Sequence of chain 25.D:
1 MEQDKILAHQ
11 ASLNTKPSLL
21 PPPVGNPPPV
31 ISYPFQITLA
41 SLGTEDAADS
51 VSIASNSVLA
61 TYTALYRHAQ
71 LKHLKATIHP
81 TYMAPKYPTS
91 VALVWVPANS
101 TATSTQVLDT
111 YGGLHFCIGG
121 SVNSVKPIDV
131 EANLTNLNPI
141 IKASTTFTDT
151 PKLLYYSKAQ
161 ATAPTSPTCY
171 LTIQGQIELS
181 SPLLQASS

Sequence of chain 21.C:
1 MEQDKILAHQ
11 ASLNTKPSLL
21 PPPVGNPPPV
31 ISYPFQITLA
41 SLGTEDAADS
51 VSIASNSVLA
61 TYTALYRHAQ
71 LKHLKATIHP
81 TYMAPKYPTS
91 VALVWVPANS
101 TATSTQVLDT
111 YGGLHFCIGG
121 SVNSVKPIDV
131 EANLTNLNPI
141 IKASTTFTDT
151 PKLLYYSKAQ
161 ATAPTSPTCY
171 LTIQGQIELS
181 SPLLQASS

Sequence of chain 25.C:
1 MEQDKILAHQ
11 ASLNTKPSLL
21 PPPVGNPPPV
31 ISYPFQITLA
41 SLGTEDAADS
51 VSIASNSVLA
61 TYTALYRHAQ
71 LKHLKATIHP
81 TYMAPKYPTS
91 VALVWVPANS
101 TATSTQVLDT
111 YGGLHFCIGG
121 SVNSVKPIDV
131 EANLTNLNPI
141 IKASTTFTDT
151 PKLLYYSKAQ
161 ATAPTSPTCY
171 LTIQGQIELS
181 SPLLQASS

Binding-site contacts:
Ligand atom C5 contacts residue GLY113 of chain 25.C at 1.2 Å.
Ligand atom N3 contacts residue LEU114 of chain 25.C at 2.9 Å (h-bond).
Ligand atom O5' contacts residue ASN133 of chain 25.C at 2.9 Å (h-bond).
Ligand atom C6 contacts residue TYR111 of chain 25.C at 3.1 Å (hydrophobic).
Ligand atom N3 contacts residue LEU93 of chain 25.C at 1.6 Å (h-bond).
Ligand atom C2 contacts residue LEU93 of chain 25.C at 2.0 Å (hydrophobic).
Ligand atom N1 contacts residue GLY113 of chain 25.C at 2.8 Å.
Ligand atom OP1 contacts residue ASN136 of chain 25.C at 2.4 Å (h-bond).
Ligand atom O2 contacts residue VAL94 of chain 25.C at 1.5 Å.
Ligand atom C4 contacts residue LEU93 of chain 25.C at 2.9 Å (hydrophobic).
Ligand atom C2 contacts residue GLY113 of chain 25.C at 2.8 Å.
Ligand atom C1' contacts residue TRP95 of chain 25.C at 2.4 Å (hydrophobic).
Ligand atom C2 contacts residue VAL94 of chain 25.C at 1.7 Å (hydrophobic).
Ligand atom N3 contacts residue GLY113 of chain 25.C at 2.1 Å.
Ligand atom O4 contacts residue GLY113 of chain 25.C at 2.0 Å.
Ligand atom C5 contacts residue VAL94 of chain 25.C at 2.5 Å (hydrophobic).
Ligand atom C6 contacts residue GLY113 of chain 25.C at 1.8 Å.
Ligand atom N3 contacts residue VAL107 of chain 25.C at 2.9 Å.
Ligand atom N1 contacts residue VAL94 of chain 25.C at 1.9 Å.
Ligand atom C4 contacts residue VAL94 of chain 25.C at 2.8 Å (hydrophobic).
Ligand atom C4 contacts residue GLY113 of chain 25.C at 1.2 Å.
Ligand atom O4' contacts residue TRP95 of chain 25.C at 2.8 Å (h-bond).
Ligand atom O4 contacts residue GLU131 of chain 25.C at 2.6 Å (salt-bridge).
Ligand atom C1' contacts residue VAL94 of chain 25.C at 2.6 Å (hydrophobic).
Ligand atom C4' contacts residue TRP95 of chain 25.C at 3.0 Å (hydrophobic).
Ligand atom OP2 contacts residue ASN133 of chain 25.C at 2.5 Å.
Ligand atom O4' contacts residue VAL94 of chain 25.C at 2.7 Å.
Ligand atom N1 contacts residue GLY112 of chain 25.C at 2.9 Å (h-bond).
Ligand atom C4 contacts residue LEU114 of chain 25.C at 2.8 Å (hydrophobic).
Ligand atom C6 contacts residue GLY112 of chain 25.C at 2.2 Å.
Ligand atom O3' contacts residue GLU131 of chain 25.C at 2.8 Å (salt-bridge).
Ligand atom C5 contacts residue THR110 of chain 25.C at 2.9 Å.
Ligand atom O2' contacts residue TRP95 of chain 25.C at 2.5 Å.
Ligand atom C6 contacts residue VAL94 of chain 25.C at 1.8 Å (hydrophobic).
Ligand atom C4 contacts residue VAL107 of chain 25.C at 2.6 Å (hydrophobic).
Ligand atom C5 contacts residue GLY112 of chain 25.C at 2.6 Å.
Ligand atom O4 contacts residue VAL107 of chain 25.C at 1.8 Å.
Ligand atom N3 contacts residue VAL94 of chain 25.C at 2.3 Å.
Ligand atom O4 contacts residue LEU114 of chain 25.C at 2.8 Å (h-bond).
Ligand atom O2 contacts residue LEU93 of chain 25.C at 1.9 Å (h-bond).

A protein and the small-molecule ligand that binds it are described below.
Small molecule (SMILES): O=c1ccn([C@@H]2O[C@H](CO[P](=O)(O)O[C@H]3[C@@H](O)[C@H](n4ccc(=O)[nH]c4=O)O[C@@H]3COP(=O)(O)O)[C@@H](O)[C@H]2O)c(=O)[nH]1